Binding-site contacts:
Ligand atom C1 contacts residue TYR177 of chain 1.A at 4.4 Å (hydrophobic).
Ligand atom C21 contacts residue CYS192 of chain 1.A at 4.4 Å (hydrophobic).
Ligand atom C22 contacts residue THR193 of chain 1.A at 3.9 Å.
Ligand atom C12 contacts residue PHE196 of chain 1.A at 4.5 Å (hydrophobic).
Ligand atom O1 contacts residue LYS174 of chain 1.A at 4.2 Å.
Ligand atom C21 contacts residue THR193 of chain 1.A at 4.4 Å.
Ligand atom C1 contacts residue LYS174 of chain 1.A at 4.5 Å.
Ligand atom C12 contacts residue CYS192 of chain 1.A at 4.0 Å (hydrophobic).
Ligand atom C2 contacts residue LYS174 of chain 1.A at 3.8 Å.
Ligand atom C7 contacts residue PHE189 of chain 1.A at 3.6 Å (hydrophobic).
Ligand atom C23 contacts residue GLY197 of chain 1.A at 4.2 Å.
Ligand atom C11 contacts residue LEU170 of chain 1.A at 4.2 Å (hydrophobic).
Ligand atom C3 contacts residue TYR177 of chain 1.A at 3.6 Å (hydrophobic).
Ligand atom C22 contacts residue GLY197 of chain 1.A at 4.2 Å.
Ligand atom C26 contacts residue GLY197 of chain 1.A at 4.5 Å.
Ligand atom C21 contacts residue PHE196 of chain 1.A at 3.2 Å (hydrophobic).
Ligand atom C25 contacts residue GLY197 of chain 1.A at 3.8 Å.
Ligand atom C17 contacts residue THR193 of chain 1.A at 4.2 Å.
Ligand atom C27 contacts residue GLY197 of chain 1.A at 3.8 Å.
Ligand atom O1 contacts residue TYR177 of chain 1.A at 3.3 Å.
Ligand atom C2 contacts residue TYR177 of chain 1.A at 4.0 Å (hydrophobic).
Ligand atom C11 contacts residue CYS192 of chain 1.A at 4.1 Å (hydrophobic).
Ligand atom C14 contacts residue PHE189 of chain 1.A at 4.0 Å (hydrophobic).
Ligand atom C12 contacts residue THR193 of chain 1.A at 4.5 Å.
Ligand atom C19 contacts residue LYS174 of chain 1.A at 3.8 Å.
Ligand atom C26 contacts residue THR193 of chain 1.A at 4.1 Å.
Ligand atom C8 contacts residue PHE189 of chain 1.A at 4.4 Å (hydrophobic).
Ligand atom C1 contacts residue CYS192 of chain 1.A at 4.5 Å (hydrophobic).
Ligand atom C15 contacts residue PHE189 of chain 1.A at 4.0 Å (hydrophobic).
Ligand atom C19 contacts residue LEU170 of chain 1.A at 4.5 Å (hydrophobic).
Ligand atom C26 contacts residue PHE198 of chain 1.A at 3.9 Å (hydrophobic).
Ligand atom C21 contacts residue GLY197 of chain 1.A at 3.8 Å.

Sequence of chain 1.A:
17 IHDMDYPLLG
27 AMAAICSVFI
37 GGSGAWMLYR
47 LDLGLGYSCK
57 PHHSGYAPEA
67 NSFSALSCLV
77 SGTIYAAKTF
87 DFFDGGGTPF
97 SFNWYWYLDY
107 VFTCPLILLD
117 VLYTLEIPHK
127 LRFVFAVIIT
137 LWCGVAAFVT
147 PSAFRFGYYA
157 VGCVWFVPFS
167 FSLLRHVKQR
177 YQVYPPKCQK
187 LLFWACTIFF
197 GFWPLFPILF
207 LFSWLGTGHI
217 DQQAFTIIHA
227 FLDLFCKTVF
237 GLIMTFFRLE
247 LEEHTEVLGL

The small molecule below binds the protein below.
Small molecule (SMILES): CC(C)CCC[C@@H](C)[C@H]1CC[C@H]2[C@@H]3CC=C4C[C@@H](O)CC[C@]4(C)[C@H]3CC[C@]12C